Sequence of chain 1.I:
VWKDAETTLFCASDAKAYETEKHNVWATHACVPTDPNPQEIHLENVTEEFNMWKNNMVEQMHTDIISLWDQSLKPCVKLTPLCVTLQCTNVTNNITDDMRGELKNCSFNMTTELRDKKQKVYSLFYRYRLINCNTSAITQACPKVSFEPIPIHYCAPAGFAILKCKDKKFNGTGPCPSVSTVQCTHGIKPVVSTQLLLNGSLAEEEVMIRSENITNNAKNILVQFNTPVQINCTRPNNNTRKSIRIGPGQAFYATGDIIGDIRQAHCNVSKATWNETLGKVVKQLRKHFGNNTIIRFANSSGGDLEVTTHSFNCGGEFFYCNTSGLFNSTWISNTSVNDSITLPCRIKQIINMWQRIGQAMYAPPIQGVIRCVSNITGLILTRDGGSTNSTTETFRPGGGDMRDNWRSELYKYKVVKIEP

A protein and the small-molecule ligand that binds it are described below.
Small molecule (SMILES): CC(=O)N[C@@H]1[C@@H](O)[C@H](O)[C@@H](CO)O[C@H]1O

Binding-site contacts:
Ligand atom N2 contacts residue ASN246 of chain 1.I at 2.9 Å (h-bond).
Ligand atom C2 contacts residue THR248 of chain 1.I at 4.2 Å.
Ligand atom O7 contacts residue ASN246 of chain 1.I at 3.9 Å.
Ligand atom C4 contacts residue ASN246 of chain 1.I at 4.3 Å.
Ligand atom C3 contacts residue ASN246 of chain 1.I at 3.8 Å.
Ligand atom C2 contacts residue ASN246 of chain 1.I at 2.5 Å.
Ligand atom O6 contacts residue ASN249 of chain 1.I at 3.2 Å.
Ligand atom C4 contacts residue THR248 of chain 1.I at 4.2 Å.
Ligand atom C6 contacts residue THR248 of chain 1.I at 4.3 Å.
Ligand atom C1 contacts residue ASN249 of chain 1.I at 3.8 Å.
Ligand atom O5 contacts residue THR248 of chain 1.I at 3.3 Å (h-bond).
Ligand atom O5 contacts residue ASN246 of chain 1.I at 2.4 Å (h-bond).
Ligand atom C7 contacts residue ASN246 of chain 1.I at 3.6 Å.
Ligand atom C3 contacts residue THR248 of chain 1.I at 4.1 Å.
Ligand atom C5 contacts residue ASN249 of chain 1.I at 4.1 Å.
Ligand atom O6 contacts residue THR248 of chain 1.I at 3.9 Å.
Ligand atom O5 contacts residue ASN249 of chain 1.I at 3.2 Å.
Ligand atom C5 contacts residue THR248 of chain 1.I at 3.2 Å.
Ligand atom C1 contacts residue ASN246 of chain 1.I at 1.4 Å.
Ligand atom C1 contacts residue THR248 of chain 1.I at 3.1 Å.
Ligand atom C8 contacts residue ASN246 of chain 1.I at 4.5 Å.
Ligand atom C6 contacts residue ASN249 of chain 1.I at 4.4 Å.
Ligand atom C5 contacts residue ASN246 of chain 1.I at 3.7 Å.